The small molecule below binds the protein below.
Small molecule (SMILES): Nc1ncnc2c1ncn2[C@@H]1O[C@H](CO)[C@@H](O[P](=O)(O)OC[C@H]2O[C@@H](n3ccc(=O)[nH]c3=O)[C@H](O)[C@@H]2O)[C@H]1O

Binding-site contacts:
Ligand atom O2' contacts residue ALA132 of chain 1.B at 3.1 Å (h-bond).
Ligand atom C6 contacts residue ASN129 of chain 1.B at 3.9 Å.
Ligand atom O2 contacts residue ASN135 of chain 1.B at 2.6 Å (h-bond).
Ligand atom O2' contacts residue THR136 of chain 1.B at 3.0 Å (h-bond).
Ligand atom O4 contacts residue HIS300 of chain 1.B at 3.2 Å (h-bond).
Ligand atom N1 contacts residue ASN129 of chain 1.B at 2.9 Å (h-bond).
Ligand atom O2' contacts residue ASN135 of chain 1.B at 3.9 Å.
Ligand atom N1 contacts residue ALA132 of chain 1.B at 3.7 Å.
Ligand atom C2 contacts residue ASN135 of chain 1.B at 3.6 Å.
Ligand atom OP2 contacts residue SER174 of chain 1.B at 3.8 Å.
Ligand atom C4 contacts residue TYR176 of chain 1.B at 3.3 Å (hydrophobic).
Ligand atom C5' contacts residue ASP67 of chain 1.B at 3.7 Å.
Ligand atom C4' contacts residue GLY53 of chain 1.B at 3.9 Å.
Ligand atom C2 contacts residue ASN129 of chain 1.B at 3.3 Å.
Ligand atom N3 contacts residue PHE52 of chain 1.B at 3.9 Å.
Ligand atom C6 contacts residue TYR176 of chain 1.B at 3.8 Å (hydrophobic).
Ligand atom C5' contacts residue SER174 of chain 1.B at 3.8 Å.
Ligand atom OP2 contacts residue TYR176 of chain 1.B at 3.2 Å (h-bond).
Ligand atom C3' contacts residue TYR176 of chain 1.B at 3.9 Å (hydrophobic).
Ligand atom O2' contacts residue PHE52 of chain 1.B at 3.6 Å.
Ligand atom O5' contacts residue PRO168 of chain 1.B at 3.7 Å.
Ligand atom N1 contacts residue TYR176 of chain 1.B at 4.0 Å.
Ligand atom C5 contacts residue TYR176 of chain 1.B at 3.5 Å (hydrophobic).
Ligand atom O5' contacts residue SER174 of chain 1.B at 4.1 Å.
Ligand atom C2' contacts residue ASP67 of chain 1.B at 4.1 Å.
Ligand atom N3 contacts residue TYR176 of chain 1.B at 3.6 Å.
Ligand atom C2 contacts residue PHE52 of chain 1.B at 3.4 Å (hydrophobic).
Ligand atom O4 contacts residue VAL302 of chain 1.B at 4.0 Å.
Ligand atom O3' contacts residue TYR176 of chain 1.B at 4.0 Å.
Ligand atom C1' contacts residue ALA132 of chain 1.B at 4.1 Å (hydrophobic).
Ligand atom O3' contacts residue GLY53 of chain 1.B at 3.5 Å.
Ligand atom OP2 contacts residue SER175 of chain 1.B at 3.6 Å.
Ligand atom O2 contacts residue ALA132 of chain 1.B at 3.9 Å.
Ligand atom OP1 contacts residue SER175 of chain 1.B at 3.7 Å.
Ligand atom O2' contacts residue ASP67 of chain 1.B at 3.2 Å (salt-bridge).
Ligand atom O4 contacts residue TYR176 of chain 1.B at 3.7 Å.
Ligand atom O5' contacts residue TYR176 of chain 1.B at 3.9 Å.
Ligand atom O4' contacts residue PHE52 of chain 1.B at 3.7 Å.
Ligand atom O3' contacts residue THR136 of chain 1.B at 3.9 Å.
Ligand atom C2 contacts residue TYR176 of chain 1.B at 3.9 Å (hydrophobic).

Sequence of chain 1.B:
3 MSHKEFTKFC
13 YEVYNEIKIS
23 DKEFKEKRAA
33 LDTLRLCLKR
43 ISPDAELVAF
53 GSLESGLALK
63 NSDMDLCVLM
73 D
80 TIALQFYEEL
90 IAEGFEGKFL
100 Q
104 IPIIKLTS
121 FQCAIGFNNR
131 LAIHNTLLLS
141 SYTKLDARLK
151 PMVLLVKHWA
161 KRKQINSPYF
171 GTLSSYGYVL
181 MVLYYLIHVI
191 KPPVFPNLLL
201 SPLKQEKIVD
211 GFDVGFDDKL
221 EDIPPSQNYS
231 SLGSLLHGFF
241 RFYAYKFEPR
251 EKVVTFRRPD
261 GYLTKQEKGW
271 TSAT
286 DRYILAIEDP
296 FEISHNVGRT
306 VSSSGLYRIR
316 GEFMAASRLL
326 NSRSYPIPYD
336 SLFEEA